This protein binds this small molecule.
Small molecule (SMILES): COc1ccc(OCc2ccc(COc3c(Cl)cccc3Cl)cc2)c(Cl)c1

Binding-site contacts:
Ligand atom O3 contacts residue TYR112 of chain 8.A at 3.6 Å.
Ligand atom C12 contacts residue PHE134 of chain 8.A at 3.8 Å (hydrophobic).
Ligand atom O3 contacts residue PHE130 of chain 8.A at 3.6 Å.
Ligand atom C16 contacts residue TYR159 of chain 8.A at 3.8 Å (hydrophobic).
Ligand atom O1 contacts residue MET132 of chain 8.A at 3.7 Å.
Ligand atom C7 contacts residue PHE237 of chain 8.A at 3.5 Å (hydrophobic).
Ligand atom C5 contacts residue TYR112 of chain 8.A at 3.5 Å (hydrophobic).
Ligand atom C9 contacts residue PHE237 of chain 8.A at 3.7 Å (hydrophobic).
Ligand atom C14 contacts residue TYR159 of chain 8.A at 3.5 Å (hydrophobic).
Ligand atom C21 contacts residue TYR205 of chain 8.A at 3.8 Å (hydrophobic).
Ligand atom C1 contacts residue TYR205 of chain 8.A at 3.8 Å (hydrophobic).
Ligand atom C9 contacts residue VAL199 of chain 8.A at 3.6 Å (hydrophobic).
Ligand atom C19 contacts residue LEU240 of chain 8.A at 3.8 Å (hydrophobic).
Ligand atom C13 contacts residue MET132 of chain 8.A at 3.4 Å (hydrophobic).
Ligand atom C20 contacts residue LEU240 of chain 8.A at 3.8 Å (hydrophobic).
Ligand atom CL3 contacts residue PHE134 of chain 8.A at 3.8 Å.
Ligand atom C21 contacts residue SER128 of chain 8.A at 3.8 Å.
Ligand atom C7 contacts residue MET132 of chain 8.A at 3.3 Å (hydrophobic).
Ligand atom CL2 contacts residue ALA24 of chain 8.C at 3.5 Å.
Ligand atom C11 contacts residue ILE110 of chain 8.A at 3.8 Å (hydrophobic).
Ligand atom C13 contacts residue PHE134 of chain 8.A at 3.7 Å (hydrophobic).
Ligand atom C20 contacts residue ILE194 of chain 8.A at 3.8 Å (hydrophobic).
Ligand atom C10 contacts residue TYR159 of chain 8.A at 3.5 Å (hydrophobic).
Ligand atom C17 contacts residue TYR159 of chain 8.A at 3.7 Å (hydrophobic).
Ligand atom CL2 contacts residue ILE25 of chain 8.C at 3.4 Å.
Ligand atom C2 contacts residue PHE237 of chain 8.A at 3.6 Å (hydrophobic).
Ligand atom C6 contacts residue TYR112 of chain 8.A at 3.7 Å (hydrophobic).
Ligand atom C12 contacts residue ILE110 of chain 8.A at 3.8 Å (hydrophobic).
Ligand atom O1 contacts residue ILE110 of chain 8.A at 3.7 Å.
Ligand atom C13 contacts residue ILE110 of chain 8.A at 3.7 Å (hydrophobic).
Ligand atom C16 contacts residue ALA24 of chain 8.C at 3.8 Å (hydrophobic).
Ligand atom CL2 contacts residue TYR159 of chain 8.A at 3.6 Å.
Ligand atom CL3 contacts residue LEU240 of chain 8.A at 3.8 Å.
Ligand atom O2 contacts residue VAL196 of chain 8.A at 3.4 Å.
Ligand atom C21 contacts residue HIS207 of chain 8.A at 3.6 Å.
Ligand atom C3 contacts residue MET132 of chain 8.A at 3.7 Å (hydrophobic).
Ligand atom C4 contacts residue MET132 of chain 8.A at 3.8 Å (hydrophobic).
Ligand atom C8 contacts residue MET132 of chain 8.A at 3.4 Å (hydrophobic).
Ligand atom C17 contacts residue ALA24 of chain 8.C at 3.7 Å (hydrophobic).
Ligand atom O1 contacts residue PHE237 of chain 8.A at 3.8 Å.

Sequence of chain 8.C:
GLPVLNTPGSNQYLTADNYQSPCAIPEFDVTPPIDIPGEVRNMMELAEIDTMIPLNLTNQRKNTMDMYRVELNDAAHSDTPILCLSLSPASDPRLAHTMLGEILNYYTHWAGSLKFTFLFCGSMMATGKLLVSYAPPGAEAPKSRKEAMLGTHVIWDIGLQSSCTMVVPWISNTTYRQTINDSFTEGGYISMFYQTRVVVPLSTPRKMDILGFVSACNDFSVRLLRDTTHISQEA

Sequence of chain 8.A:
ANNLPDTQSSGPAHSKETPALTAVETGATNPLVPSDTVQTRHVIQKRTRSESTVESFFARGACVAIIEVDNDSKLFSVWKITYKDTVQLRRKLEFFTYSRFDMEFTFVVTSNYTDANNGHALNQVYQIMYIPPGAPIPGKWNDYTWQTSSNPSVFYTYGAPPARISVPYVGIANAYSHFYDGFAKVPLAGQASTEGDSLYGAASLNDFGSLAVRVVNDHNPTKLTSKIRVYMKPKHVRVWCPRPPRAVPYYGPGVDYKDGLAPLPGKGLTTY